Sequence of chain 1.G:
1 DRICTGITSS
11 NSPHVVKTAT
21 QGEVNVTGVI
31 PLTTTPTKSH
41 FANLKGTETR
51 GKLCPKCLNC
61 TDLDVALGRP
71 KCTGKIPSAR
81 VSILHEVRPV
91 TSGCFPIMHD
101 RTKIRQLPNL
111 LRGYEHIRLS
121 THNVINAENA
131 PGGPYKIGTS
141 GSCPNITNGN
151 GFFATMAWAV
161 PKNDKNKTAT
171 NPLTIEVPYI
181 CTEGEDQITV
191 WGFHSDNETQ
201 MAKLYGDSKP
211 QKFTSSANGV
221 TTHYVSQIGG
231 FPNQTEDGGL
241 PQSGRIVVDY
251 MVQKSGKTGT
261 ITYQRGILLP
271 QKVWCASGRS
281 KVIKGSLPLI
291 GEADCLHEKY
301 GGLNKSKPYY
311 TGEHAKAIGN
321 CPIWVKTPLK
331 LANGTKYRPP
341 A

Binding-site contacts:
Ligand atom C7 contacts residue ASN233 of chain 1.G at 3.4 Å.
Ligand atom C4 contacts residue ASN233 of chain 1.G at 4.2 Å.
Ligand atom C8 contacts residue ASN233 of chain 1.G at 3.7 Å.
Ligand atom O7 contacts residue ASN233 of chain 1.G at 3.8 Å.
Ligand atom C1 contacts residue ASN233 of chain 1.G at 1.4 Å.
Ligand atom O5 contacts residue ASN233 of chain 1.G at 2.3 Å (h-bond).
Ligand atom C3 contacts residue ASN233 of chain 1.G at 3.8 Å.
Ligand atom C2 contacts residue ASN233 of chain 1.G at 2.4 Å.
Ligand atom N2 contacts residue ASN233 of chain 1.G at 2.9 Å (h-bond).
Ligand atom C5 contacts residue ASN233 of chain 1.G at 3.6 Å.

The small molecule below binds the protein below.
Small molecule (SMILES): CC(=O)N[C@@H]1[C@@H](O)[C@H](O)[C@@H](CO)O[C@H]1O